The protein below binds the small molecule below.
Small molecule (SMILES): CC1(C)N=C(SS(C)(=O)=O)C(C)(C)N1[O]

Binding-site contacts:
Ligand atom S3 contacts residue CYS131 of chain 1.A at 2.0 Å (h-bond).

Sequence of chain 1.A:
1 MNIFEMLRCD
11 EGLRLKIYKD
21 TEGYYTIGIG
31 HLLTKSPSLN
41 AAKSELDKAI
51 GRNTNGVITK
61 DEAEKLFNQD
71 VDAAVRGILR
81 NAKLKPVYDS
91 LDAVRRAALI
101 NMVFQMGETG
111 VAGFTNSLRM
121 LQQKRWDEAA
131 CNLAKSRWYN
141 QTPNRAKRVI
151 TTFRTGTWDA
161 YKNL